A small-molecule ligand and the protein it binds are described below.
Small molecule (SMILES): O=P(O)(O)OC(CO)CO

Binding-site contacts:
Ligand atom C3 contacts residue GLY232 of chain 1.C at 3.3 Å.
Ligand atom C3 contacts residue VAL212 of chain 1.C at 3.4 Å (hydrophobic).
Ligand atom O1P contacts residue ASN233 of chain 1.C at 3.3 Å (h-bond).
Ligand atom C3 contacts residue GLY210 of chain 1.C at 2.9 Å.
Ligand atom O31 contacts residue VAL231 of chain 1.C at 3.3 Å.
Ligand atom C2 contacts residue VAL231 of chain 1.C at 4.4 Å (hydrophobic).
Ligand atom O4P contacts residue SER73 of chain 1.D at 4.4 Å.
Ligand atom O2P contacts residue SER211 of chain 1.C at 4.0 Å.
Ligand atom O31 contacts residue GLY210 of chain 1.C at 2.7 Å (h-bond).
Ligand atom O11 contacts residue GLY232 of chain 1.C at 4.3 Å.
Ligand atom P contacts residue ASN233 of chain 1.C at 3.6 Å.
Ligand atom C2 contacts residue GLY209 of chain 1.C at 4.4 Å.
Ligand atom C3 contacts residue VAL231 of chain 1.C at 4.1 Å (hydrophobic).
Ligand atom O31 contacts residue GLY209 of chain 1.C at 3.6 Å.
Ligand atom C2 contacts residue GLY232 of chain 1.C at 3.3 Å.
Ligand atom C2 contacts residue GLY210 of chain 1.C at 4.0 Å.
Ligand atom C1 contacts residue GLY210 of chain 1.C at 4.4 Å.
Ligand atom O2P contacts residue ASN233 of chain 1.C at 3.3 Å (h-bond).
Ligand atom C1 contacts residue GLY209 of chain 1.C at 3.8 Å.
Ligand atom C2 contacts residue ASN233 of chain 1.C at 4.3 Å.
Ligand atom O3P contacts residue SER211 of chain 1.C at 2.9 Å (h-bond).
Ligand atom P contacts residue SER211 of chain 1.C at 4.0 Å.
Ligand atom O11 contacts residue LYS12 of chain 1.C at 2.8 Å (salt-bridge).
Ligand atom C2 contacts residue SER211 of chain 1.C at 4.2 Å.
Ligand atom O11 contacts residue GLY209 of chain 1.C at 4.3 Å.
Ligand atom O3P contacts residue ILE170 of chain 1.C at 4.2 Å.
Ligand atom O4P contacts residue ASN233 of chain 1.C at 2.8 Å (h-bond).
Ligand atom O31 contacts residue SER211 of chain 1.C at 4.3 Å.
Ligand atom C3 contacts residue GLY209 of chain 1.C at 4.0 Å.
Ligand atom O4P contacts residue LYS12 of chain 1.C at 3.7 Å.
Ligand atom C3 contacts residue SER211 of chain 1.C at 3.5 Å.
Ligand atom C3 contacts residue LEU230 of chain 1.C at 3.9 Å (hydrophobic).
Ligand atom O1P contacts residue GLY232 of chain 1.C at 3.3 Å.
Ligand atom C1 contacts residue GLY232 of chain 1.C at 3.9 Å.
Ligand atom C1 contacts residue LYS12 of chain 1.C at 3.7 Å.
Ligand atom O31 contacts residue VAL212 of chain 1.C at 3.8 Å.
Ligand atom O31 contacts residue LEU230 of chain 1.C at 2.6 Å (h-bond).
Ligand atom O31 contacts residue GLY232 of chain 1.C at 3.3 Å (h-bond).

Sequence of chain 1.C:
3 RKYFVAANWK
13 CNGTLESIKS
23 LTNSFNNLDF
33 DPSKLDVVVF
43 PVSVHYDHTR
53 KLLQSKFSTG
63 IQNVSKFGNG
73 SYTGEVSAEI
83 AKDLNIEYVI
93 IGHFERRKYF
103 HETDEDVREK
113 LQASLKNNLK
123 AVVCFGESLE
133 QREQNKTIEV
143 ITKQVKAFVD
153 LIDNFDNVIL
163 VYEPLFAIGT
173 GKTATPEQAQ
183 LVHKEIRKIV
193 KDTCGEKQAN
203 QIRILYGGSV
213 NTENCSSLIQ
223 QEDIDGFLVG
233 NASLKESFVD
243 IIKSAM

Sequence of chain 1.D:
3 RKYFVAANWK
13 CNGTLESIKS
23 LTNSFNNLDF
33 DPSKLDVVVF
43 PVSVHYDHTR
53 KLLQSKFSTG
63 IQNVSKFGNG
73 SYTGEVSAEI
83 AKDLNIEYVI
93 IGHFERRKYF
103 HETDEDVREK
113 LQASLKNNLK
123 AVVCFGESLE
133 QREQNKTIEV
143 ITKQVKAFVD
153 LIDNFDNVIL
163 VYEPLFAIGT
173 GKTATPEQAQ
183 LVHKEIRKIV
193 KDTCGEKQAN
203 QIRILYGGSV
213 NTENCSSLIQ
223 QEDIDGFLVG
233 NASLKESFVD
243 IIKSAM